Binding-site contacts:
Ligand atom C14 contacts residue MET98 of chain 1.D at 4.0 Å (hydrophobic).
Ligand atom C10 contacts residue GLY33 of chain 1.D at 3.8 Å.
Ligand atom C15 contacts residue LEU101 of chain 1.D at 4.0 Å (hydrophobic).
Ligand atom N8 contacts residue ASP167 of chain 1.D at 3.1 Å (salt-bridge).
Ligand atom C15 contacts residue ALA51 of chain 1.D at 3.8 Å (hydrophobic).
Ligand atom C7 contacts residue ASP167 of chain 1.D at 4.0 Å.
Ligand atom C14 contacts residue VAL78 of chain 1.D at 4.2 Å (hydrophobic).
Ligand atom N3 contacts residue LEU153 of chain 1.D at 4.2 Å.
Ligand atom C9 contacts residue ASN151 of chain 1.D at 3.3 Å.
Ligand atom N12 contacts residue ALA51 of chain 1.D at 4.2 Å.
Ligand atom N8 contacts residue ASN151 of chain 1.D at 3.2 Å (h-bond).
Ligand atom N19 contacts residue LEU153 of chain 1.D at 4.1 Å.
Ligand atom C11 contacts residue LEU32 of chain 1.D at 3.7 Å (hydrophobic).
Ligand atom N8 contacts residue GLU150 of chain 1.D at 3.0 Å (salt-bridge).
Ligand atom N16 contacts residue LEU101 of chain 1.D at 3.2 Å (h-bond).
Ligand atom C9 contacts residue GLU150 of chain 1.D at 4.0 Å.
Ligand atom N16 contacts residue CYS100 of chain 1.D at 3.8 Å.
Ligand atom C7 contacts residue GLU150 of chain 1.D at 3.4 Å.
Ligand atom C9 contacts residue ASP167 of chain 1.D at 3.4 Å.
Ligand atom N3 contacts residue LEU101 of chain 1.D at 2.7 Å (h-bond).
Ligand atom C10 contacts residue ASP167 of chain 1.D at 3.4 Å.
Ligand atom C4 contacts residue LEU153 of chain 1.D at 4.1 Å (hydrophobic).
Ligand atom C4 contacts residue LEU30 of chain 1.D at 4.0 Å (hydrophobic).
Ligand atom N16 contacts residue GLU99 of chain 1.D at 3.4 Å (salt-bridge).
Ligand atom C4 contacts residue LEU101 of chain 1.D at 3.1 Å (hydrophobic).
Ligand atom N12 contacts residue LEU101 of chain 1.D at 4.1 Å.
Ligand atom C5 contacts residue LEU30 of chain 1.D at 3.5 Å (hydrophobic).
Ligand atom C17 contacts residue LEU153 of chain 1.D at 3.6 Å (hydrophobic).
Ligand atom C2 contacts residue LEU153 of chain 1.D at 3.8 Å (hydrophobic).
Ligand atom N8 contacts residue THR166 of chain 1.D at 4.0 Å.
Ligand atom N16 contacts residue ALA51 of chain 1.D at 3.7 Å.
Ligand atom C15 contacts residue VAL78 of chain 1.D at 3.7 Å (hydrophobic).
Ligand atom N18 contacts residue LEU153 of chain 1.D at 4.1 Å.
Ligand atom C15 contacts residue GLU99 of chain 1.D at 3.2 Å.
Ligand atom C7 contacts residue LEU153 of chain 1.D at 4.0 Å (hydrophobic).
Ligand atom C6 contacts residue ASP167 of chain 1.D at 4.1 Å.
Ligand atom C10 contacts residue LEU32 of chain 1.D at 3.9 Å (hydrophobic).
Ligand atom C1 contacts residue LEU153 of chain 1.D at 3.4 Å (hydrophobic).
Ligand atom C2 contacts residue LEU101 of chain 1.D at 3.7 Å (hydrophobic).
Ligand atom C5 contacts residue LEU153 of chain 1.D at 3.8 Å (hydrophobic).

Sequence of chain 1.D:
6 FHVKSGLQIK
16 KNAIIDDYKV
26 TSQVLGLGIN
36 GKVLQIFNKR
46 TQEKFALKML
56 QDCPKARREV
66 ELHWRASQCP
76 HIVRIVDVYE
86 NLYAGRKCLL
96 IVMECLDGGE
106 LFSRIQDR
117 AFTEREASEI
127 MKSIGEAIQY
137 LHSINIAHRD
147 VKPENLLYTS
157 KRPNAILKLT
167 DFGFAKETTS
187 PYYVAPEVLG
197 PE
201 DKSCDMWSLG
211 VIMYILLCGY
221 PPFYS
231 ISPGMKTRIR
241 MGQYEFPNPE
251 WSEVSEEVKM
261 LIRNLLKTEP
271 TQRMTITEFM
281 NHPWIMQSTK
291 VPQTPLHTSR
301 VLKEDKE

A small-molecule ligand and the protein it binds are described below.
Small molecule (SMILES): c1cc2nc(N[C@H]3CCCNC3)c3c(n2n1)NCC3